Binding-site contacts:
Ligand atom C35 contacts residue TRP220 of chain 1.B at 3.7 Å (hydrophobic).
Ligand atom C34 contacts residue TRP220 of chain 1.B at 3.6 Å (hydrophobic).
Ligand atom C24 contacts residue CYS196 of chain 1.B at 3.6 Å (hydrophobic).
Ligand atom O58 contacts residue GLY223 of chain 1.B at 3.1 Å (h-bond).
Ligand atom C22 contacts residue GLY223 of chain 1.B at 3.5 Å.
Ligand atom O01 contacts residue TRP220 of chain 1.B at 3.4 Å.
Ligand atom C20 contacts residue GLY221 of chain 1.B at 3.6 Å.
Ligand atom N49 contacts residue GLY221 of chain 1.B at 2.9 Å (h-bond).
Ligand atom O01 contacts residue GLY221 of chain 1.B at 3.2 Å (h-bond).
Ligand atom N23 contacts residue ASP194 of chain 1.B at 3.0 Å (salt-bridge).
Ligand atom C15 contacts residue SER219 of chain 1.B at 3.7 Å.
Ligand atom C25 contacts residue CYS196 of chain 1.B at 3.5 Å (hydrophobic).
Ligand atom C05 contacts residue HIS62 of chain 1.B at 3.3 Å.
Ligand atom C07 contacts residue ASP105 of chain 1.B at 3.7 Å.
Ligand atom C32 contacts residue TRP220 of chain 1.B at 3.4 Å (hydrophobic).
Ligand atom C13 contacts residue HIS62 of chain 1.B at 3.8 Å.
Ligand atom C24 contacts residue SER195 of chain 1.B at 3.3 Å.
Ligand atom O46 contacts residue ARG178 of chain 1.B at 3.7 Å.
Ligand atom C08 contacts residue ASP105 of chain 1.B at 3.8 Å.
Ligand atom C22 contacts residue ASP194 of chain 1.B at 3.3 Å.
Ligand atom S50 contacts residue GLY221 of chain 1.B at 3.5 Å (h-bond).
Ligand atom C20 contacts residue GLY223 of chain 1.B at 3.6 Å.
Ligand atom C14 contacts residue HIS62 of chain 1.B at 3.3 Å.
Ligand atom C47 contacts residue TRP220 of chain 1.B at 3.6 Å (hydrophobic).
Ligand atom N23 contacts residue SER195 of chain 1.B at 3.0 Å (h-bond).
Ligand atom C53 contacts residue CYS224 of chain 1.B at 3.5 Å (hydrophobic).
Ligand atom C07 contacts residue SER219 of chain 1.B at 3.7 Å.
Ligand atom C35 contacts residue ARG178 of chain 1.B at 3.4 Å.
Ligand atom O58 contacts residue LEU222 of chain 1.B at 3.6 Å.
Ligand atom N33 contacts residue TRP220 of chain 1.B at 3.5 Å.
Ligand atom C52 contacts residue GLY221 of chain 1.B at 3.4 Å.
Ligand atom O58 contacts residue GLY221 of chain 1.B at 3.3 Å (h-bond).
Ligand atom C04 contacts residue SER219 of chain 1.B at 3.6 Å.
Ligand atom N23 contacts residue GLY231 of chain 1.B at 3.6 Å.
Ligand atom C21 contacts residue SER195 of chain 1.B at 3.3 Å.
Ligand atom C06 contacts residue HIS62 of chain 1.B at 3.6 Å.
Ligand atom C52 contacts residue GLY223 of chain 1.B at 3.6 Å.
Ligand atom N16 contacts residue SER219 of chain 1.B at 2.9 Å (h-bond).
Ligand atom C22 contacts residue SER195 of chain 1.B at 3.0 Å.
Ligand atom C20 contacts residue CYS224 of chain 1.B at 3.7 Å (hydrophobic).

This protein binds this small molecule.
Small molecule (SMILES): NCc1ccc(CNC(=O)[C@@H]2Cc3ccc(cc3)NC(=O)CCN3CCN(CCCC(=O)Nc4ccc(cc4)C[C@@H](NS(=O)(=O)c4ccccc4)C(=O)N2)CC3)cc1

Sequence of chain 1.B:
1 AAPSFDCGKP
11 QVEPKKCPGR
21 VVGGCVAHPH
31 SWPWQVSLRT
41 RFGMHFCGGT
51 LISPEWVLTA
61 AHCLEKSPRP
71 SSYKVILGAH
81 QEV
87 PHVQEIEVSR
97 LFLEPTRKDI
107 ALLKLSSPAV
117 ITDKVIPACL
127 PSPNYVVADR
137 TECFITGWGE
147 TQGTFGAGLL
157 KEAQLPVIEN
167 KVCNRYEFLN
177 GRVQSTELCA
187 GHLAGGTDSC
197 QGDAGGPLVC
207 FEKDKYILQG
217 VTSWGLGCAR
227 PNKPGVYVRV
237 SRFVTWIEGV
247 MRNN